Binding-site contacts:
Ligand atom O7 contacts residue ASN164 of chain 1.C at 3.9 Å.
Ligand atom N2 contacts residue ASN165 of chain 1.C at 3.1 Å (h-bond).
Ligand atom C4 contacts residue ASN165 of chain 1.C at 4.2 Å.
Ligand atom C7 contacts residue ASN165 of chain 1.C at 4.3 Å.
Ligand atom C7 contacts residue ASN164 of chain 1.C at 3.3 Å.
Ligand atom C2 contacts residue ASN165 of chain 1.C at 2.6 Å.
Ligand atom C2 contacts residue ASN164 of chain 1.C at 4.2 Å.
Ligand atom C1 contacts residue ASN165 of chain 1.C at 1.4 Å.
Ligand atom C5 contacts residue ASN165 of chain 1.C at 3.6 Å.
Ligand atom O5 contacts residue ASN165 of chain 1.C at 2.2 Å (h-bond).
Ligand atom N2 contacts residue ASN164 of chain 1.C at 3.4 Å.
Ligand atom C8 contacts residue ASN164 of chain 1.C at 3.3 Å.
Ligand atom C3 contacts residue ASN165 of chain 1.C at 3.9 Å.

Sequence of chain 1.C:
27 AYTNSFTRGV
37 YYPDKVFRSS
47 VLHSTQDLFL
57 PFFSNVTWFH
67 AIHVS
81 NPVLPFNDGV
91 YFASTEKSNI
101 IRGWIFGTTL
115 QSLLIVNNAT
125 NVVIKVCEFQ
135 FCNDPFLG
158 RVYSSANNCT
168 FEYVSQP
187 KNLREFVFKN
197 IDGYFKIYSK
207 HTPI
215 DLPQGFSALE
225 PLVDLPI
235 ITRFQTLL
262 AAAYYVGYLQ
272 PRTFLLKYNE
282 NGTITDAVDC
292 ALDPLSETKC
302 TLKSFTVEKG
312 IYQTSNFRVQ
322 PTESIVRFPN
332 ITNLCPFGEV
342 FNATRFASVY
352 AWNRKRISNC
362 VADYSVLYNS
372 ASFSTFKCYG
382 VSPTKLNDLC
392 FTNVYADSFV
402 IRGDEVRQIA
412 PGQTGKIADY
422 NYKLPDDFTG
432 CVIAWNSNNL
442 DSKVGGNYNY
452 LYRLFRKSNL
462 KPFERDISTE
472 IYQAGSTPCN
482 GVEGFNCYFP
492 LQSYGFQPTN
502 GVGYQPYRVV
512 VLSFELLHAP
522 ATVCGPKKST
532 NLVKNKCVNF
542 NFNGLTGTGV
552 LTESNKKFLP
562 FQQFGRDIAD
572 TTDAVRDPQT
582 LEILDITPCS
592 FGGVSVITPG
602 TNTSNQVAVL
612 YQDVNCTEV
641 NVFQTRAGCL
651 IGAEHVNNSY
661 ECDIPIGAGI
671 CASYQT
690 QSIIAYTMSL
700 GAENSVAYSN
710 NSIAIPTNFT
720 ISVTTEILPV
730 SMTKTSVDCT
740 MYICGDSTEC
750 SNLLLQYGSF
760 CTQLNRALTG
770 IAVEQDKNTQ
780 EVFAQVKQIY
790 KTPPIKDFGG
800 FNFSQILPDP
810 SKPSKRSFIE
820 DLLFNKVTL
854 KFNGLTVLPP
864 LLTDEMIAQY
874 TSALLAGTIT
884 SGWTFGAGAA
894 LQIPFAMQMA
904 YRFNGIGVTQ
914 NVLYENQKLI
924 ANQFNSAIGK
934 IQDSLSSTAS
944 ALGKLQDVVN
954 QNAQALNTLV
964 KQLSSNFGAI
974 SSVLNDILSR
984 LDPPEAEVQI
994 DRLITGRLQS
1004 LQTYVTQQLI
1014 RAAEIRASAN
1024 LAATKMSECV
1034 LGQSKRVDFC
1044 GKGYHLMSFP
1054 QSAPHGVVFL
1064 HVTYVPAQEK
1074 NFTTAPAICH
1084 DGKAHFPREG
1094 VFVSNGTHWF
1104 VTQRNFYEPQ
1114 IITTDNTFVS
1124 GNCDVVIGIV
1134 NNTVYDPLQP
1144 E

A small-molecule ligand and the protein it binds are described below.
Small molecule (SMILES): CC(=O)N[C@@H]1[C@@H](O)[C@H](O)[C@@H](CO)O[C@H]1O